The protein below binds the small molecule below.
Small molecule (SMILES): CC(=O)N[C@@H]1[C@@H](O)[C@H](O)[C@@H](CO)O[C@H]1O

Sequence of chain 6.A:
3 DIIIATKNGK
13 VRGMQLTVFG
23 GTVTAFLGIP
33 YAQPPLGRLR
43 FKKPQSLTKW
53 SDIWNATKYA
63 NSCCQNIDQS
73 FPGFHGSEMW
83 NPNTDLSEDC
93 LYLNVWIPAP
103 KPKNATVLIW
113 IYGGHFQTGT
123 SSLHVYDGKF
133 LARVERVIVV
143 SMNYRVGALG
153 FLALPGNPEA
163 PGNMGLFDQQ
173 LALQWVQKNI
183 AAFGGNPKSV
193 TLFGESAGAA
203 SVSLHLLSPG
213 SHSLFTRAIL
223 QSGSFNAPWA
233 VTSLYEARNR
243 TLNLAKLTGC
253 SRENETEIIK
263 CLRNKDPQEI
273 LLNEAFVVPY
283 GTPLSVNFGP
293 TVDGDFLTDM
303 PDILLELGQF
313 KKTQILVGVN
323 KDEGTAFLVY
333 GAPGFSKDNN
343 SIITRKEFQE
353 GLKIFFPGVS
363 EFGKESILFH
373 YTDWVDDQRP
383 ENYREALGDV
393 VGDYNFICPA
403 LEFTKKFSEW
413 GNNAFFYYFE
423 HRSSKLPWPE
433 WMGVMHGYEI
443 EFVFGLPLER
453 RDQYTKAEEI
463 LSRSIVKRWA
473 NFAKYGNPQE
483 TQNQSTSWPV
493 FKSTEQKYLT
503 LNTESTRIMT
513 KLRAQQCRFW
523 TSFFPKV

Binding-site contacts:
Ligand atom C2 contacts residue ASN57 of chain 6.A at 2.7 Å.
Ligand atom O7 contacts residue ASN57 of chain 6.A at 4.5 Å.
Ligand atom C1 contacts residue ARG14 of chain 6.A at 3.7 Å.
Ligand atom C5 contacts residue ASN57 of chain 6.A at 3.8 Å.
Ligand atom O5 contacts residue ARG14 of chain 6.A at 3.7 Å.
Ligand atom C3 contacts residue ARG14 of chain 6.A at 4.2 Å.
Ligand atom C2 contacts residue ARG14 of chain 6.A at 4.4 Å.
Ligand atom C4 contacts residue ASN57 of chain 6.A at 4.4 Å.
Ligand atom C5 contacts residue ARG14 of chain 6.A at 4.0 Å.
Ligand atom C3 contacts residue ASN57 of chain 6.A at 3.9 Å.
Ligand atom C8 contacts residue ASN57 of chain 6.A at 4.1 Å.
Ligand atom N2 contacts residue ASN57 of chain 6.A at 3.1 Å (h-bond).
Ligand atom C1 contacts residue ASN57 of chain 6.A at 1.5 Å.
Ligand atom O5 contacts residue ASN57 of chain 6.A at 2.4 Å (h-bond).
Ligand atom C7 contacts residue ASN57 of chain 6.A at 3.7 Å.